Binding-site contacts:
Ligand atom CA contacts residue CYS291 of chain 1.A at 3.8 Å (hydrophobic).
Ligand atom CA contacts residue LEU289 of chain 1.A at 3.4 Å (hydrophobic).
Ligand atom CB contacts residue CYS291 of chain 1.A at 3.3 Å (hydrophobic).
Ligand atom CZ contacts residue MET290 of chain 1.A at 3.8 Å (hydrophobic).
Ligand atom NH1 contacts residue THR288 of chain 1.A at 3.8 Å.
Ligand atom CD1 contacts residue CYS291 of chain 1.A at 3.7 Å (hydrophobic).
Ligand atom CD1 contacts residue LEU243 of chain 1.A at 3.6 Å (hydrophobic).
Ligand atom C contacts residue THR288 of chain 1.A at 3.1 Å.
Ligand atom C contacts residue LEU289 of chain 1.A at 3.7 Å (hydrophobic).
Ligand atom N contacts residue THR288 of chain 1.A at 2.9 Å (h-bond).
Ligand atom O contacts residue THR288 of chain 1.A at 2.9 Å (h-bond).
Ligand atom NH1 contacts residue MET290 of chain 1.A at 3.1 Å.
Ligand atom CG contacts residue MET290 of chain 1.A at 3.4 Å (hydrophobic).
Ligand atom CZ contacts residue LEU243 of chain 1.A at 3.5 Å (hydrophobic).
Ligand atom N contacts residue LEU289 of chain 1.A at 3.7 Å.
Ligand atom CE1 contacts residue CYS291 of chain 1.A at 3.8 Å (hydrophobic).
Ligand atom O contacts residue LEU289 of chain 1.A at 3.2 Å (h-bond).
Ligand atom CD1 contacts residue ARG261 of chain 1.A at 3.8 Å.
Ligand atom C contacts residue LEU289 of chain 1.A at 3.6 Å (hydrophobic).
Ligand atom OD2 contacts residue MET290 of chain 1.A at 2.7 Å.
Ligand atom CE1 contacts residue PHE293 of chain 1.A at 3.8 Å (hydrophobic).
Ligand atom CZ contacts residue PHE257 of chain 1.A at 3.6 Å (hydrophobic).
Ligand atom C contacts residue CYS291 of chain 1.A at 3.7 Å (hydrophobic).
Ligand atom CA contacts residue THR288 of chain 1.A at 3.3 Å.
Ligand atom CD contacts residue ASP242 of chain 1.A at 3.8 Å.
Ligand atom CE2 contacts residue ARG261 of chain 1.A at 3.8 Å.
Ligand atom O contacts residue MET290 of chain 1.A at 3.5 Å.
Ligand atom CD1 contacts residue PHE293 of chain 1.A at 3.8 Å (hydrophobic).
Ligand atom O contacts residue LEU289 of chain 1.A at 3.5 Å (h-bond).
Ligand atom O contacts residue CYS291 of chain 1.A at 3.0 Å (h-bond).
Ligand atom CB contacts residue MET290 of chain 1.A at 3.3 Å (hydrophobic).
Ligand atom N contacts residue LEU289 of chain 1.A at 3.0 Å (h-bond).
Ligand atom CD1 contacts residue ILE169 of chain 1.A at 3.7 Å (hydrophobic).
Ligand atom NH2 contacts residue THR288 of chain 1.A at 3.4 Å (h-bond).
Ligand atom CZ contacts residue THR288 of chain 1.A at 3.7 Å.
Ligand atom CA contacts residue MET290 of chain 1.A at 3.8 Å (hydrophobic).
Ligand atom N contacts residue CYS291 of chain 1.A at 2.9 Å (h-bond).
Ligand atom CE2 contacts residue PHE257 of chain 1.A at 3.8 Å (hydrophobic).
Ligand atom CD1 contacts residue ASP242 of chain 1.A at 3.5 Å.
Ligand atom CA contacts residue CYS291 of chain 1.A at 3.5 Å (hydrophobic).

Sequence of chain 1.A:
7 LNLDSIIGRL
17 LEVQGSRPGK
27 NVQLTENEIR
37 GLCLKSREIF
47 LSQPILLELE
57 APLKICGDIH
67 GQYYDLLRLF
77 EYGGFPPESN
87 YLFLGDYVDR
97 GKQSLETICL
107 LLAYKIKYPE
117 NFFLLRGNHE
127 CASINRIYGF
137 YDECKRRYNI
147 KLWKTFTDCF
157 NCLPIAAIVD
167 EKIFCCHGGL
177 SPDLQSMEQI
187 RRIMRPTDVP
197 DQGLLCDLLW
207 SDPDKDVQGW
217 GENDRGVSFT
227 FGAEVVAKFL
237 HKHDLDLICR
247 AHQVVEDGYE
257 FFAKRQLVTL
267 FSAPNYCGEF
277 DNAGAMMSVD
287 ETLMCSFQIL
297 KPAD

The small molecule below binds the protein below.
Small molecule (SMILES): CC[C@H](C)[C@@H](C=O)NC(=O)[C@H](CC(=O)O)NC(=O)[C@H](Cc1ccccc1)NC(=O)[C@H](CCCN=C(N)N)NC(=O)[C@H](CC(C)C)NC(=O)[C@H](CCCCN)NC(=O)[C@@H](N)CCCCN